Sequence of chain 1.E:
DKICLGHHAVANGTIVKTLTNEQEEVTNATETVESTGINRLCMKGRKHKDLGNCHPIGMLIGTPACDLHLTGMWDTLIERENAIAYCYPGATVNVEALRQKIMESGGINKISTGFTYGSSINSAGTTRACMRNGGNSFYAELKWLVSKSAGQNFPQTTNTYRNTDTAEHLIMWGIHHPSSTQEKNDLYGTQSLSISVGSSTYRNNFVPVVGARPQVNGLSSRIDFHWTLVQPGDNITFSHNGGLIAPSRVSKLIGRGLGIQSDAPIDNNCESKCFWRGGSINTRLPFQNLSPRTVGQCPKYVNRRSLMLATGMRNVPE

The small molecule below binds the protein below.
Small molecule (SMILES): CC(=O)N[C@@H]1[C@@H](O)[C@H](O)[C@@H](CO)O[C@H]1O

Sequence of chain 1.A:
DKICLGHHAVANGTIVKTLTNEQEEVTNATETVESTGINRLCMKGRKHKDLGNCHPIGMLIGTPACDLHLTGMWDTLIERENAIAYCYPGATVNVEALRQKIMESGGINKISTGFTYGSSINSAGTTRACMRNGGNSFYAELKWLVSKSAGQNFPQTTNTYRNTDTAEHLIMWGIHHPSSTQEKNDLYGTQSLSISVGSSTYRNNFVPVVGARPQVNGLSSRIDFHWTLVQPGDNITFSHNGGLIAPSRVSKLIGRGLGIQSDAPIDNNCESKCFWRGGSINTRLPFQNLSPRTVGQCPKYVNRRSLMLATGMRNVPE

Binding-site contacts:
Ligand atom C3 contacts residue ASN239 of chain 1.A at 3.7 Å.
Ligand atom O5 contacts residue ASN239 of chain 1.A at 2.2 Å (h-bond).
Ligand atom O7 contacts residue ASN239 of chain 1.A at 3.9 Å.
Ligand atom C2 contacts residue VAL220 of chain 1.E at 3.8 Å (hydrophobic).
Ligand atom C7 contacts residue ASN239 of chain 1.A at 3.7 Å.
Ligand atom C5 contacts residue ASN239 of chain 1.A at 3.6 Å.
Ligand atom C7 contacts residue VAL220 of chain 1.E at 4.3 Å (hydrophobic).
Ligand atom C1 contacts residue GLY237 of chain 1.A at 3.9 Å.
Ligand atom C8 contacts residue SER204 of chain 1.A at 4.3 Å.
Ligand atom C3 contacts residue GLY237 of chain 1.A at 4.5 Å.
Ligand atom C8 contacts residue GLY237 of chain 1.A at 4.2 Å.
Ligand atom C7 contacts residue GLY237 of chain 1.A at 4.3 Å.
Ligand atom O5 contacts residue VAL220 of chain 1.E at 4.1 Å.
Ligand atom C1 contacts residue ASN239 of chain 1.A at 1.4 Å.
Ligand atom N2 contacts residue ASN239 of chain 1.A at 2.8 Å (h-bond).
Ligand atom C2 contacts residue GLY237 of chain 1.A at 4.1 Å.
Ligand atom C6 contacts residue ARG166 of chain 1.A at 3.6 Å.
Ligand atom O6 contacts residue VAL220 of chain 1.E at 3.6 Å.
Ligand atom O6 contacts residue ARG166 of chain 1.A at 3.8 Å.
Ligand atom C5 contacts residue ARG166 of chain 1.A at 4.1 Å.
Ligand atom C7 contacts residue ASP238 of chain 1.A at 4.4 Å.
Ligand atom C1 contacts residue VAL220 of chain 1.E at 4.0 Å (hydrophobic).
Ligand atom O5 contacts residue ARG166 of chain 1.A at 3.7 Å.
Ligand atom C4 contacts residue ASN239 of chain 1.A at 4.2 Å.
Ligand atom N2 contacts residue GLY237 of chain 1.A at 3.4 Å (h-bond).
Ligand atom N2 contacts residue VAL220 of chain 1.E at 4.3 Å.
Ligand atom O7 contacts residue VAL220 of chain 1.E at 3.6 Å (h-bond).
Ligand atom C2 contacts residue ASN239 of chain 1.A at 2.4 Å.
Ligand atom C8 contacts residue ASP238 of chain 1.A at 3.9 Å.